This small molecule binds to this protein.
Small molecule (SMILES): CC(=O)N[C@H]1[C@H]([C@H](O)[C@H](O)CO)O[C@@](O[C@H](CO)[C@@H](O)[C@@H]2O[C@@H](C(=O)O)C[C@H](O)[C@H]2NC(C)=O)(C(=O)O)C[C@@H]1O

Sequence of chain 8.E:
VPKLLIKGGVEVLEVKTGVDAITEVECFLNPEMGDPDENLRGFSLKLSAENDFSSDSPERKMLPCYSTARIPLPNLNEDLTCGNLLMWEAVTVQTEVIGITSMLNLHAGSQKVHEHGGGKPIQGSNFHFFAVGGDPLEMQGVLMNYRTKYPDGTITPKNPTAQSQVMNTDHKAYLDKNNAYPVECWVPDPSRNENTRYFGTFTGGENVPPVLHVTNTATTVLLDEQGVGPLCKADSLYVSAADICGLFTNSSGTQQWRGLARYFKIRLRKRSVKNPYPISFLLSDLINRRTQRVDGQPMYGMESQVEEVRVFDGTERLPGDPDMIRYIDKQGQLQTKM

Binding-site contacts:
Ligand atom N5 contacts residue ASN272 of chain 8.D at 3.3 Å (h-bond).
Ligand atom C11 contacts residue LYS68 of chain 8.D at 3.8 Å.
Ligand atom C10 contacts residue PHE75 of chain 8.E at 2.7 Å (hydrophobic).
Ligand atom N5 contacts residue LYS68 of chain 8.D at 2.9 Å (salt-bridge).
Ligand atom N5 contacts residue PHE75 of chain 8.E at 3.8 Å.
Ligand atom O9 contacts residue LEU67 of chain 8.D at 3.2 Å.
Ligand atom O8 contacts residue ASN272 of chain 8.D at 3.4 Å (h-bond).
Ligand atom O1B contacts residue SER274 of chain 8.D at 2.4 Å (h-bond).
Ligand atom O10 contacts residue LEU62 of chain 8.D at 3.1 Å.
Ligand atom C7 contacts residue GLN278 of chain 8.D at 3.8 Å.
Ligand atom C9 contacts residue GLN278 of chain 8.D at 3.2 Å.
Ligand atom C10 contacts residue LEU62 of chain 8.D at 3.5 Å (hydrophobic).
Ligand atom C1 contacts residue SER274 of chain 8.D at 3.4 Å.
Ligand atom C5 contacts residue LYS68 of chain 8.D at 3.7 Å.
Ligand atom C11 contacts residue ASN272 of chain 8.D at 3.6 Å.
Ligand atom C11 contacts residue THR276 of chain 8.D at 3.4 Å.
Ligand atom O7 contacts residue LEU62 of chain 8.D at 3.5 Å.
Ligand atom N5 contacts residue GLN278 of chain 8.D at 3.9 Å.
Ligand atom O1B contacts residue THR276 of chain 8.D at 3.5 Å (h-bond).
Ligand atom C11 contacts residue PHE65 of chain 8.D at 3.8 Å (hydrophobic).
Ligand atom O1B contacts residue LYS68 of chain 8.D at 3.6 Å.
Ligand atom O1A contacts residue THR276 of chain 8.D at 2.6 Å (h-bond).
Ligand atom C11 contacts residue HIS138 of chain 8.C at 3.3 Å.
Ligand atom O9 contacts residue LYS68 of chain 8.D at 2.8 Å (salt-bridge).
Ligand atom O8 contacts residue LYS68 of chain 8.D at 3.5 Å.
Ligand atom O8 contacts residue GLN278 of chain 8.D at 3.5 Å (h-bond).
Ligand atom O8 contacts residue THR276 of chain 8.D at 3.8 Å.
Ligand atom C1 contacts residue THR276 of chain 8.D at 3.4 Å.
Ligand atom C11 contacts residue PHE75 of chain 8.E at 1.8 Å (hydrophobic).
Ligand atom C8 contacts residue GLN278 of chain 8.D at 3.7 Å.
Ligand atom C9 contacts residue LYS68 of chain 8.D at 3.8 Å.
Ligand atom C11 contacts residue PHE270 of chain 8.D at 3.9 Å (hydrophobic).
Ligand atom O1A contacts residue SER274 of chain 8.D at 3.8 Å.
Ligand atom O10 contacts residue PHE75 of chain 8.E at 2.6 Å.
Ligand atom C11 contacts residue GLN278 of chain 8.D at 3.5 Å.
Ligand atom C6 contacts residue LYS68 of chain 8.D at 3.8 Å.
Ligand atom C6 contacts residue ASN272 of chain 8.D at 3.7 Å.
Ligand atom C11 contacts residue LEU62 of chain 8.D at 3.9 Å (hydrophobic).
Ligand atom C10 contacts residue LYS68 of chain 8.D at 3.8 Å.
Ligand atom O1A contacts residue ASN272 of chain 8.D at 3.6 Å (h-bond).

Sequence of chain 8.D:
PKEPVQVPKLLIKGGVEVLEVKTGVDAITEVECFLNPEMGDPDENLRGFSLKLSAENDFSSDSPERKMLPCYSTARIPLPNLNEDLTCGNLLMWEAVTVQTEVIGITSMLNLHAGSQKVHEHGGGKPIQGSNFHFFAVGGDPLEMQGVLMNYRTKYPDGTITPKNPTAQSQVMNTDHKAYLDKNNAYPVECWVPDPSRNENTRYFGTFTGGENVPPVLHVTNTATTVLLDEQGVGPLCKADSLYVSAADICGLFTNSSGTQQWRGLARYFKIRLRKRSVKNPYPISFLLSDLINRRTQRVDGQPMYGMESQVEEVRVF

Sequence of chain 8.C:
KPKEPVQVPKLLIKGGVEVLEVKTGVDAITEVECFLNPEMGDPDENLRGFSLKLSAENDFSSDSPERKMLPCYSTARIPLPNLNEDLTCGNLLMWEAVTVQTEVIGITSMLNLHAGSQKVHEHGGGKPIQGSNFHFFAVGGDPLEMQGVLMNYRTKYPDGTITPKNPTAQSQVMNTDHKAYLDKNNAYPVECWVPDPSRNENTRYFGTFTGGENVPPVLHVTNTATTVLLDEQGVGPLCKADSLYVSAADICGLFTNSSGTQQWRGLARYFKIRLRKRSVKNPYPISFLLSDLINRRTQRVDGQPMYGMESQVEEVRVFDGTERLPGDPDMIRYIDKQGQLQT